Binding-site contacts:
Ligand atom C11 contacts residue TYR52 of chain 1.A at 3.9 Å (hydrophobic).
Ligand atom C14 contacts residue PHE191 of chain 1.A at 3.9 Å (hydrophobic).
Ligand atom C16 contacts residue TYR52 of chain 1.A at 3.9 Å (hydrophobic).
Ligand atom C15 contacts residue PHE191 of chain 1.A at 4.0 Å (hydrophobic).
Ligand atom C10 contacts residue TRP51 of chain 1.A at 3.8 Å (hydrophobic).
Ligand atom C03 contacts residue TRP51 of chain 1.A at 3.7 Å (hydrophobic).
Ligand atom C06 contacts residue SER155 of chain 1.A at 3.0 Å.
Ligand atom C06 contacts residue PHE191 of chain 1.A at 3.9 Å (hydrophobic).
Ligand atom C17 contacts residue TYR52 of chain 1.A at 3.6 Å (hydrophobic).
Ligand atom C13 contacts residue PHE191 of chain 1.A at 3.6 Å (hydrophobic).
Ligand atom C15 contacts residue THR159 of chain 1.A at 3.6 Å.
Ligand atom C10 contacts residue PHE191 of chain 1.A at 3.5 Å (hydrophobic).
Ligand atom O04 contacts residue ALA156 of chain 1.A at 3.0 Å (h-bond).
Ligand atom C05 contacts residue SER155 of chain 1.A at 2.4 Å.
Ligand atom C05 contacts residue TRP51 of chain 1.A at 3.4 Å (hydrophobic).
Ligand atom C07 contacts residue PHE191 of chain 1.A at 3.7 Å (hydrophobic).
Ligand atom C06 contacts residue TRP51 of chain 1.A at 3.8 Å (hydrophobic).
Ligand atom C13 contacts residue ILE214 of chain 1.A at 3.6 Å (hydrophobic).
Ligand atom C07 contacts residue SER155 of chain 1.A at 3.5 Å.
Ligand atom O08 contacts residue SER155 of chain 1.A at 3.3 Å (h-bond).
Ligand atom C06 contacts residue ALA265 of chain 1.A at 3.6 Å (hydrophobic).
Ligand atom N09 contacts residue PHE191 of chain 1.A at 3.4 Å.
Ligand atom C17 contacts residue PHE191 of chain 1.A at 3.3 Å (hydrophobic).
Ligand atom C11 contacts residue PHE191 of chain 1.A at 3.8 Å (hydrophobic).
Ligand atom C14 contacts residue PHE242 of chain 1.A at 4.0 Å (hydrophobic).
Ligand atom C03 contacts residue GLY50 of chain 1.A at 4.0 Å.
Ligand atom C12 contacts residue PHE191 of chain 1.A at 3.4 Å (hydrophobic).
Ligand atom C16 contacts residue THR159 of chain 1.A at 3.8 Å.
Ligand atom C03 contacts residue SER155 of chain 1.A at 1.4 Å.
Ligand atom C14 contacts residue ILE214 of chain 1.A at 3.3 Å (hydrophobic).
Ligand atom O08 contacts residue ALA156 of chain 1.A at 3.3 Å (h-bond).
Ligand atom O04 contacts residue GLY50 of chain 1.A at 2.9 Å (h-bond).
Ligand atom O04 contacts residue TRP51 of chain 1.A at 2.9 Å (h-bond).
Ligand atom C03 contacts residue HIS312 of chain 1.A at 4.0 Å.
Ligand atom O04 contacts residue SER155 of chain 1.A at 2.2 Å (h-bond).
Ligand atom C13 contacts residue PRO210 of chain 1.A at 3.9 Å (hydrophobic).
Ligand atom C03 contacts residue ALA156 of chain 1.A at 3.2 Å (hydrophobic).
Ligand atom C16 contacts residue PHE191 of chain 1.A at 3.5 Å (hydrophobic).
Ligand atom O04 contacts residue GLY49 of chain 1.A at 3.9 Å.
Ligand atom N09 contacts residue TYR52 of chain 1.A at 3.9 Å.

A protein and the small-molecule ligand that binds it are described below.
Small molecule (SMILES): COC(=O)CCC(=O)N1CCc2ccccc21

Sequence of chain 1.A:
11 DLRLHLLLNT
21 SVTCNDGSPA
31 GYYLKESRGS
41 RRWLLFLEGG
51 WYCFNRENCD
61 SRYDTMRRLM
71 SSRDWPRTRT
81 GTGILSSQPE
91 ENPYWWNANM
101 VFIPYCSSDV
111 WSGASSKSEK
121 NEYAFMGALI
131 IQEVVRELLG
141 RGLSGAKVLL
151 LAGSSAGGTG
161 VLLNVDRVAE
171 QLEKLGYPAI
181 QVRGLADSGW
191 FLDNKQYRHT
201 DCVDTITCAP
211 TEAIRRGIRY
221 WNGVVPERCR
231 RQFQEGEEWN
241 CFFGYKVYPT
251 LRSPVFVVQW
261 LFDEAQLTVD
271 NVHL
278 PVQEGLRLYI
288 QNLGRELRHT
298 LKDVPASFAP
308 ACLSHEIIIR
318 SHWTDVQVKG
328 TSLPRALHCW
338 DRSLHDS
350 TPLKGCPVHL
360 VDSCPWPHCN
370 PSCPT